The protein below binds the small molecule below.
Small molecule (SMILES): CC(=O)N[C@@H]1[C@@H](O)[C@H](O)[C@@H](CO)O[C@H]1O

Sequence of chain 41.F:
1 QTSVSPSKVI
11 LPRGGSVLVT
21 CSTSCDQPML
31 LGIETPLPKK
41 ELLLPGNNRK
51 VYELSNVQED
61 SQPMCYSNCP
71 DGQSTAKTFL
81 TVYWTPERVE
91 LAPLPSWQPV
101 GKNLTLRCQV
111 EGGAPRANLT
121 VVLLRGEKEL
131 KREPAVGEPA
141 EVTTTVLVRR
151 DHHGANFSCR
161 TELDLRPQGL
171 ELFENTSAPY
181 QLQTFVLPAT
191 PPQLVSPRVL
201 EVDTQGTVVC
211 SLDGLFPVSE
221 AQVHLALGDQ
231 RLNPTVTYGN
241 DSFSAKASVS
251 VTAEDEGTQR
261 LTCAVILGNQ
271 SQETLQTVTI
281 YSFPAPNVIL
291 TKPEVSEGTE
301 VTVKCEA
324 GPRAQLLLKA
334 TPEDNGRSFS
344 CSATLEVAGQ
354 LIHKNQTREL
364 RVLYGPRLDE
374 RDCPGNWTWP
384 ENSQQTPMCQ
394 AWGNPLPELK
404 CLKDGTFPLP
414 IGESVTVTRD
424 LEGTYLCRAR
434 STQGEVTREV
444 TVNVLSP

Binding-site contacts:
Ligand atom C7 contacts residue ASN156 of chain 41.F at 3.3 Å.
Ligand atom O4 contacts residue GLU127 of chain 41.F at 3.1 Å (salt-bridge).
Ligand atom C6 contacts residue GLU127 of chain 41.F at 3.8 Å.
Ligand atom C1 contacts residue ASN156 of chain 41.F at 1.4 Å.
Ligand atom C4 contacts residue GLU127 of chain 41.F at 3.6 Å.
Ligand atom C5 contacts residue GLU127 of chain 41.F at 3.6 Å.
Ligand atom O5 contacts residue GLY126 of chain 41.F at 3.7 Å.
Ligand atom C3 contacts residue GLU127 of chain 41.F at 3.6 Å.
Ligand atom C4 contacts residue ASN156 of chain 41.F at 4.2 Å.
Ligand atom C3 contacts residue ASN156 of chain 41.F at 3.6 Å.
Ligand atom C1 contacts residue GLY126 of chain 41.F at 3.4 Å.
Ligand atom C2 contacts residue ASN156 of chain 41.F at 2.3 Å.
Ligand atom C5 contacts residue GLY126 of chain 41.F at 4.0 Å.
Ligand atom C8 contacts residue PRO179 of chain 41.F at 4.4 Å (hydrophobic).
Ligand atom O3 contacts residue GLU127 of chain 41.F at 4.2 Å.
Ligand atom C6 contacts residue LYS128 of chain 41.F at 4.3 Å.
Ligand atom O7 contacts residue ASN156 of chain 41.F at 3.2 Å (h-bond).
Ligand atom O5 contacts residue ASN156 of chain 41.F at 2.5 Å (h-bond).
Ligand atom N2 contacts residue ASN156 of chain 41.F at 2.5 Å (h-bond).
Ligand atom C8 contacts residue ASN156 of chain 41.F at 4.2 Å.
Ligand atom C5 contacts residue ASN156 of chain 41.F at 3.7 Å.